Binding-site contacts:
Ligand atom C20 contacts residue GLY82 of chain 1.B at 3.6 Å.
Ligand atom C12 contacts residue ALA97 of chain 1.B at 3.7 Å (hydrophobic).
Ligand atom O1 contacts residue PHE211 of chain 1.B at 3.6 Å.
Ligand atom N3 contacts residue PHE211 of chain 1.B at 3.5 Å.
Ligand atom C18 contacts residue LYS99 of chain 1.B at 3.7 Å.
Ligand atom O1 contacts residue LYS99 of chain 1.B at 3.0 Å (salt-bridge).
Ligand atom C21 contacts residue VAL84 of chain 1.B at 3.9 Å (hydrophobic).
Ligand atom C4 contacts residue VAL84 of chain 1.B at 3.7 Å (hydrophobic).
Ligand atom C8 contacts residue ALA97 of chain 1.B at 3.9 Å (hydrophobic).
Ligand atom N10 contacts residue GLU148 of chain 1.B at 3.5 Å (salt-bridge).
Ligand atom N10 contacts residue ALA97 of chain 1.B at 3.2 Å.
Ligand atom C6 contacts residue VAL84 of chain 1.B at 3.7 Å (hydrophobic).
Ligand atom N10 contacts residue TYR149 of chain 1.B at 3.6 Å.
Ligand atom N11 contacts residue MET150 of chain 1.B at 3.7 Å.
Ligand atom C2 contacts residue VAL84 of chain 1.B at 3.7 Å (hydrophobic).
Ligand atom C12 contacts residue LEU199 of chain 1.B at 3.7 Å (hydrophobic).
Ligand atom C17 contacts residue LYS99 of chain 1.B at 3.6 Å.
Ligand atom C20 contacts residue GLY79 of chain 1.B at 3.5 Å.
Ligand atom C14 contacts residue PHE211 of chain 1.B at 3.5 Å (hydrophobic).
Ligand atom C4 contacts residue PHE211 of chain 1.B at 3.8 Å (hydrophobic).
Ligand atom O1 contacts residue VAL84 of chain 1.B at 3.7 Å.
Ligand atom C15 contacts residue PHE211 of chain 1.B at 3.6 Å (hydrophobic).
Ligand atom C24 contacts residue ALA80 of chain 1.B at 3.6 Å (hydrophobic).
Ligand atom C12 contacts residue GLU148 of chain 1.B at 3.8 Å.
Ligand atom N11 contacts residue ALA97 of chain 1.B at 3.3 Å.
Ligand atom N11 contacts residue TYR149 of chain 1.B at 3.9 Å.
Ligand atom C9 contacts residue ALA97 of chain 1.B at 3.5 Å (hydrophobic).
Ligand atom O23 contacts residue PHE81 of chain 1.B at 3.4 Å.
Ligand atom N10 contacts residue MET150 of chain 1.B at 3.1 Å (h-bond).
Ligand atom C21 contacts residue GLY79 of chain 1.B at 3.8 Å.
Ligand atom C5 contacts residue VAL84 of chain 1.B at 3.8 Å (hydrophobic).
Ligand atom N11 contacts residue GLU148 of chain 1.B at 2.7 Å (salt-bridge).
Ligand atom C24 contacts residue PHE81 of chain 1.B at 3.8 Å (hydrophobic).
Ligand atom C19 contacts residue GLY82 of chain 1.B at 3.9 Å.
Ligand atom C2 contacts residue PHE211 of chain 1.B at 3.5 Å (hydrophobic).
Ligand atom C20 contacts residue GLU83 of chain 1.B at 3.8 Å.
Ligand atom C7 contacts residue LEU199 of chain 1.B at 3.7 Å (hydrophobic).
Ligand atom N3 contacts residue VAL84 of chain 1.B at 3.8 Å.
Ligand atom C13 contacts residue LEU199 of chain 1.B at 3.9 Å (hydrophobic).
Ligand atom C8 contacts residue LEU199 of chain 1.B at 3.6 Å (hydrophobic).

This protein binds this small molecule.
Small molecule (SMILES): COCc1cccc(CC(=O)Nc2ccc(-c3cn[nH]c3)cc2)c1

Sequence of chain 1.B:
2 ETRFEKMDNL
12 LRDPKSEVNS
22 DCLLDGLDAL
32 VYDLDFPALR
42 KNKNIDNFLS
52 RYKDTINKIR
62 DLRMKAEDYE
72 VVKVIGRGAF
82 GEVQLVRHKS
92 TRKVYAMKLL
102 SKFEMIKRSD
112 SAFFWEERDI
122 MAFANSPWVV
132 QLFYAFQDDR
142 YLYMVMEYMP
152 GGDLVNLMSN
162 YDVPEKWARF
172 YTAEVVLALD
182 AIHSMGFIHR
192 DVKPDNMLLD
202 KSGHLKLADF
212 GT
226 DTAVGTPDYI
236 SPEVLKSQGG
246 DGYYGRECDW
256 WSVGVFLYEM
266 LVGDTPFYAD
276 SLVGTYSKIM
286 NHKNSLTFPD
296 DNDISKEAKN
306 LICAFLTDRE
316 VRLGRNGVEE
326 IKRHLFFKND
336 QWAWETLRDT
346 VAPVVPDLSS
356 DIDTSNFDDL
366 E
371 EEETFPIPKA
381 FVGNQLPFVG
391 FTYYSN